Sequence of chain 1.B:
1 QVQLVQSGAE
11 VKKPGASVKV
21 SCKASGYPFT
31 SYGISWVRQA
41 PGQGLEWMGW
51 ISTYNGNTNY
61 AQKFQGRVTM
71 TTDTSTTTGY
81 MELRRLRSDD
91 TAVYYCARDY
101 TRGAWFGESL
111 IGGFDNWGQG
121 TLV

This protein binds this small molecule.
Small molecule (SMILES): CC(=O)N[C@H]1[C@H](O[C@H]2[C@H](O)[C@@H](NC(C)=O)CO[C@@H]2CO[C@@H]2O[C@@H](C)[C@@H](O)[C@@H](O)[C@@H]2O)O[C@H](CO)[C@@H](O[C@@H]2O[C@H](CO)[C@@H](O)[C@H](O)[C@@H]2O)[C@@H]1O

Sequence of chain 1.C:
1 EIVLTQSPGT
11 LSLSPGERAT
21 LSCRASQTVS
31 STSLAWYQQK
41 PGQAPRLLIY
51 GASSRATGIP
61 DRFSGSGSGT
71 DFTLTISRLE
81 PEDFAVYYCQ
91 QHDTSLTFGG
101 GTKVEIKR

Sequence of chain 1.A:
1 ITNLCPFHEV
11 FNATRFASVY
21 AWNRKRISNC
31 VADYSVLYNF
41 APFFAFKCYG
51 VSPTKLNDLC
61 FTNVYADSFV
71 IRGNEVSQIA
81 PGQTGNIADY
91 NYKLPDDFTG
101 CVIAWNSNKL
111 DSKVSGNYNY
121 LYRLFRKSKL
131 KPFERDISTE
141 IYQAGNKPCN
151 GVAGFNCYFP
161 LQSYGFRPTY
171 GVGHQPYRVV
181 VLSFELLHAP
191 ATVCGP

Binding-site contacts:
Ligand atom C8 contacts residue TYR50 of chain 1.C at 3.7 Å (hydrophobic).
Ligand atom C6 contacts residue TYR50 of chain 1.C at 3.9 Å (hydrophobic).
Ligand atom O7 contacts residue ASN12 of chain 1.A at 3.5 Å (h-bond).
Ligand atom C3 contacts residue PHE40 of chain 1.A at 4.3 Å (hydrophobic).
Ligand atom O6 contacts residue PHE40 of chain 1.A at 4.3 Å.
Ligand atom C7 contacts residue TYR50 of chain 1.C at 3.6 Å (hydrophobic).
Ligand atom N2 contacts residue ASN12 of chain 1.A at 2.7 Å (h-bond).
Ligand atom O7 contacts residue ARG55 of chain 1.C at 4.3 Å.
Ligand atom C4 contacts residue ASP115 of chain 1.B at 4.2 Å.
Ligand atom C1 contacts residue PHE40 of chain 1.A at 4.0 Å (hydrophobic).
Ligand atom C2 contacts residue ASN12 of chain 1.A at 2.6 Å.
Ligand atom O6 contacts residue TYR50 of chain 1.C at 4.2 Å.
Ligand atom O5 contacts residue ASN12 of chain 1.A at 2.4 Å (h-bond).
Ligand atom C4 contacts residue TYR100 of chain 1.B at 4.1 Å (hydrophobic).
Ligand atom C6 contacts residue LEU47 of chain 1.C at 3.6 Å (hydrophobic).
Ligand atom C5 contacts residue PHE40 of chain 1.A at 4.2 Å (hydrophobic).
Ligand atom O6 contacts residue VAL36 of chain 1.A at 4.3 Å.
Ligand atom C6 contacts residue TYR50 of chain 1.C at 3.3 Å (hydrophobic).
Ligand atom C7 contacts residue HIS8 of chain 1.A at 4.2 Å.
Ligand atom C8 contacts residue PHE7 of chain 1.A at 3.7 Å (hydrophobic).
Ligand atom O5 contacts residue TYR100 of chain 1.B at 4.3 Å.
Ligand atom C8 contacts residue ARG55 of chain 1.C at 4.2 Å.
Ligand atom C2 contacts residue TYR100 of chain 1.B at 4.4 Å (hydrophobic).
Ligand atom C5 contacts residue ASN12 of chain 1.A at 3.7 Å.
Ligand atom C8 contacts residue HIS8 of chain 1.A at 4.2 Å.
Ligand atom C3 contacts residue TYR100 of chain 1.B at 4.1 Å (hydrophobic).
Ligand atom C8 contacts residue ASN12 of chain 1.A at 3.8 Å.
Ligand atom O7 contacts residue HIS8 of chain 1.A at 4.0 Å.
Ligand atom C5 contacts residue TYR100 of chain 1.B at 4.3 Å (hydrophobic).
Ligand atom O5 contacts residue TYR50 of chain 1.C at 3.9 Å.
Ligand atom N2 contacts residue PHE11 of chain 1.A at 4.4 Å.
Ligand atom O7 contacts residue TYR50 of chain 1.C at 3.1 Å (h-bond).
Ligand atom O7 contacts residue VAL36 of chain 1.A at 4.2 Å.
Ligand atom O4 contacts residue ASP115 of chain 1.B at 3.8 Å.
Ligand atom C1 contacts residue TYR100 of chain 1.B at 4.3 Å (hydrophobic).
Ligand atom C1 contacts residue ASN12 of chain 1.A at 1.5 Å.
Ligand atom C7 contacts residue ASN12 of chain 1.A at 3.1 Å.
Ligand atom C8 contacts residue PHE11 of chain 1.A at 3.6 Å (hydrophobic).
Ligand atom C4 contacts residue ASN12 of chain 1.A at 4.3 Å.
Ligand atom C3 contacts residue ASN12 of chain 1.A at 3.9 Å.